This protein binds this small molecule.
Small molecule (SMILES): OC1C(O)C(O)C(O)C(O)C1O

Sequence of chain 1.A:
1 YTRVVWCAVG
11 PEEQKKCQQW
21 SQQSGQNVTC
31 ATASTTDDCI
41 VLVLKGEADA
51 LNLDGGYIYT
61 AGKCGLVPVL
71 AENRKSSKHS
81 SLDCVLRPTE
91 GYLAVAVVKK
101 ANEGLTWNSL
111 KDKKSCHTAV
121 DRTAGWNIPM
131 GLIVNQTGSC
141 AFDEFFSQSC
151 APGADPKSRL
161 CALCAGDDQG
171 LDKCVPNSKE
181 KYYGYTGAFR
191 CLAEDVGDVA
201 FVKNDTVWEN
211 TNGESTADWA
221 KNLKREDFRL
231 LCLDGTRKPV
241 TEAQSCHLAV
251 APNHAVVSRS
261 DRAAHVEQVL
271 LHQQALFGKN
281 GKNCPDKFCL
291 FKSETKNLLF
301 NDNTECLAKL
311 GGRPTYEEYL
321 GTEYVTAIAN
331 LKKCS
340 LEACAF

Binding-site contacts:
Ligand atom O4 contacts residue GLY311 of chain 1.A at 2.7 Å (h-bond).
Ligand atom C5 contacts residue GLY311 of chain 1.A at 3.9 Å.
Ligand atom C4 contacts residue PRO314 of chain 1.A at 3.8 Å (hydrophobic).
Ligand atom C5 contacts residue PRO314 of chain 1.A at 4.1 Å (hydrophobic).
Ligand atom C2 contacts residue GLU318 of chain 1.A at 4.1 Å.
Ligand atom O5 contacts residue PRO314 of chain 1.A at 3.3 Å.
Ligand atom O5 contacts residue GLY311 of chain 1.A at 3.7 Å.
Ligand atom O5 contacts residue GLU318 of chain 1.A at 4.2 Å.
Ligand atom C5 contacts residue GLY312 of chain 1.A at 4.2 Å.
Ligand atom O2 contacts residue GLU318 of chain 1.A at 2.8 Å (salt-bridge).
Ligand atom O4 contacts residue LEU310 of chain 1.A at 4.0 Å.
Ligand atom C4 contacts residue GLY311 of chain 1.A at 3.8 Å.
Ligand atom O6 contacts residue GLU318 of chain 1.A at 3.5 Å (salt-bridge).
Ligand atom C6 contacts residue GLU318 of chain 1.A at 4.1 Å.
Ligand atom O5 contacts residue ARG313 of chain 1.A at 4.3 Å.
Ligand atom O5 contacts residue GLY312 of chain 1.A at 2.9 Å (h-bond).
Ligand atom O4 contacts residue PRO314 of chain 1.A at 3.6 Å.